Sequence of chain 1.A:
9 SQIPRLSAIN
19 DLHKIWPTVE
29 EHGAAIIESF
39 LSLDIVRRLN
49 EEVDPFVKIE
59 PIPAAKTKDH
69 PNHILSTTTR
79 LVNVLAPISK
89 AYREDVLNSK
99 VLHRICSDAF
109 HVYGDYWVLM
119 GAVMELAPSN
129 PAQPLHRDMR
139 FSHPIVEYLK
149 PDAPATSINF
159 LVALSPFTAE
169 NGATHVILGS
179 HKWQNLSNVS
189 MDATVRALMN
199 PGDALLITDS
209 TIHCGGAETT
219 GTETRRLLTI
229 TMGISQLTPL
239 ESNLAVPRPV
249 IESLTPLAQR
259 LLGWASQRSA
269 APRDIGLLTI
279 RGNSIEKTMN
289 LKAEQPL

Sequence of chain 2.A:
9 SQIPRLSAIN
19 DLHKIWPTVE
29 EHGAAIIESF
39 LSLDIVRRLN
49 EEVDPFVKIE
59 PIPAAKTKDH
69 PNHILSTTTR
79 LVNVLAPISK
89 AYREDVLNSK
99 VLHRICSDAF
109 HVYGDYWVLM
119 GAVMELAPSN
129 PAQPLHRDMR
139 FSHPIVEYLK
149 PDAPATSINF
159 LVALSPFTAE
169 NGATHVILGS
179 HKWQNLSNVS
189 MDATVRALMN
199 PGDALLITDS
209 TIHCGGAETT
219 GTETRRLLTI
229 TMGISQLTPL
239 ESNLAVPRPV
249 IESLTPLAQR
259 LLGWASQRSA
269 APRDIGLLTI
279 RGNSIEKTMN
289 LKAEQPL

Binding-site contacts:
Ligand atom C2 contacts residue LEU79 of chain 2.A at 3.8 Å (hydrophobic).
Ligand atom C1 contacts residue TRS1 of chain 2.D at 3.8 Å.
Ligand atom O16 contacts residue MET137 of chain 2.A at 3.1 Å (h-bond).
Ligand atom C14 contacts residue GLN131 of chain 2.A at 4.0 Å.
Ligand atom C8 contacts residue ASP136 of chain 2.A at 4.0 Å.
Ligand atom C13 contacts residue ILE72 of chain 2.A at 3.8 Å (hydrophobic).
Ligand atom C12 contacts residue ILE72 of chain 2.A at 3.6 Å (hydrophobic).
Ligand atom C8 contacts residue HIS134 of chain 2.A at 3.9 Å.
Ligand atom C1 contacts residue THR227 of chain 2.A at 4.0 Å.
Ligand atom O16 contacts residue ASP136 of chain 2.A at 3.5 Å.
Ligand atom C14 contacts residue TRS1 of chain 2.D at 3.5 Å.
Ligand atom C1 contacts residue LEU79 of chain 2.A at 3.9 Å (hydrophobic).
Ligand atom C11 contacts residue ILE72 of chain 2.A at 3.8 Å (hydrophobic).
Ligand atom C1 contacts residue MET122 of chain 2.A at 3.8 Å (hydrophobic).
Ligand atom C20 contacts residue THR227 of chain 2.A at 4.0 Å.
Ligand atom C8 contacts residue TRS1 of chain 2.D at 3.6 Å.
Ligand atom C12 contacts residue GLN131 of chain 2.A at 3.8 Å.
Ligand atom C10 contacts residue PHE139 of chain 2.A at 3.9 Å (hydrophobic).
Ligand atom C19 contacts residue MET118 of chain 2.A at 3.7 Å (hydrophobic).
Ligand atom C11 contacts residue HIS134 of chain 2.A at 3.5 Å.
Ligand atom C4 contacts residue ILE273 of chain 1.A at 4.0 Å (hydrophobic).
Ligand atom O5 contacts residue ILE273 of chain 1.A at 3.9 Å.
Ligand atom C13 contacts residue GLN131 of chain 2.A at 3.5 Å.
Ligand atom C20 contacts residue MET118 of chain 2.A at 3.2 Å (hydrophobic).
Ligand atom C10 contacts residue HIS134 of chain 2.A at 3.5 Å.
Ligand atom C11 contacts residue PRO132 of chain 2.A at 4.1 Å (hydrophobic).
Ligand atom O5 contacts residue LEU73 of chain 2.A at 3.9 Å.
Ligand atom C23 contacts residue PHE139 of chain 2.A at 3.6 Å (hydrophobic).
Ligand atom C20 contacts residue TRS1 of chain 2.D at 4.0 Å.
Ligand atom C9 contacts residue TRS1 of chain 2.D at 3.7 Å.
Ligand atom O5 contacts residue ASN70 of chain 2.A at 2.9 Å (h-bond).
Ligand atom C23 contacts residue ILE72 of chain 2.A at 3.7 Å (hydrophobic).
Ligand atom C9 contacts residue HIS134 of chain 2.A at 3.7 Å.
Ligand atom C2 contacts residue TRS1 of chain 2.D at 4.0 Å.
Ligand atom C14 contacts residue LEU73 of chain 2.A at 4.0 Å (hydrophobic).
Ligand atom C2 contacts residue MET118 of chain 2.A at 3.9 Å (hydrophobic).
Ligand atom C4 contacts residue ASN70 of chain 2.A at 4.0 Å.
Ligand atom C1 contacts residue MET118 of chain 2.A at 3.3 Å (hydrophobic).
Ligand atom C13 contacts residue LEU73 of chain 2.A at 3.9 Å (hydrophobic).
Ligand atom C7 contacts residue TRS1 of chain 2.D at 4.0 Å.

The protein below binds the small molecule below.
Small molecule (SMILES): CN1C(=O)c2ccccc2NC(=O)/C1=C/c1ccccc1